The small molecule below binds the protein below.
Small molecule (SMILES): CC(=O)N[C@@H]1[C@@H](O)[C@H](O)[C@@H](CO)O[C@H]1O

Binding-site contacts:
Ligand atom C8 contacts residue ASN927 of chain 1.A at 4.2 Å.
Ligand atom C5 contacts residue ASN927 of chain 1.A at 3.6 Å.
Ligand atom O5 contacts residue ASN927 of chain 1.A at 2.3 Å (h-bond).
Ligand atom C1 contacts residue ASN927 of chain 1.A at 1.4 Å.
Ligand atom N2 contacts residue ASN927 of chain 1.A at 2.9 Å (h-bond).
Ligand atom C2 contacts residue ASN927 of chain 1.A at 2.6 Å.
Ligand atom C7 contacts residue ASN927 of chain 1.A at 4.1 Å.
Ligand atom C4 contacts residue ASN927 of chain 1.A at 4.3 Å.
Ligand atom C3 contacts residue ASN927 of chain 1.A at 3.9 Å.

Sequence of chain 1.A:
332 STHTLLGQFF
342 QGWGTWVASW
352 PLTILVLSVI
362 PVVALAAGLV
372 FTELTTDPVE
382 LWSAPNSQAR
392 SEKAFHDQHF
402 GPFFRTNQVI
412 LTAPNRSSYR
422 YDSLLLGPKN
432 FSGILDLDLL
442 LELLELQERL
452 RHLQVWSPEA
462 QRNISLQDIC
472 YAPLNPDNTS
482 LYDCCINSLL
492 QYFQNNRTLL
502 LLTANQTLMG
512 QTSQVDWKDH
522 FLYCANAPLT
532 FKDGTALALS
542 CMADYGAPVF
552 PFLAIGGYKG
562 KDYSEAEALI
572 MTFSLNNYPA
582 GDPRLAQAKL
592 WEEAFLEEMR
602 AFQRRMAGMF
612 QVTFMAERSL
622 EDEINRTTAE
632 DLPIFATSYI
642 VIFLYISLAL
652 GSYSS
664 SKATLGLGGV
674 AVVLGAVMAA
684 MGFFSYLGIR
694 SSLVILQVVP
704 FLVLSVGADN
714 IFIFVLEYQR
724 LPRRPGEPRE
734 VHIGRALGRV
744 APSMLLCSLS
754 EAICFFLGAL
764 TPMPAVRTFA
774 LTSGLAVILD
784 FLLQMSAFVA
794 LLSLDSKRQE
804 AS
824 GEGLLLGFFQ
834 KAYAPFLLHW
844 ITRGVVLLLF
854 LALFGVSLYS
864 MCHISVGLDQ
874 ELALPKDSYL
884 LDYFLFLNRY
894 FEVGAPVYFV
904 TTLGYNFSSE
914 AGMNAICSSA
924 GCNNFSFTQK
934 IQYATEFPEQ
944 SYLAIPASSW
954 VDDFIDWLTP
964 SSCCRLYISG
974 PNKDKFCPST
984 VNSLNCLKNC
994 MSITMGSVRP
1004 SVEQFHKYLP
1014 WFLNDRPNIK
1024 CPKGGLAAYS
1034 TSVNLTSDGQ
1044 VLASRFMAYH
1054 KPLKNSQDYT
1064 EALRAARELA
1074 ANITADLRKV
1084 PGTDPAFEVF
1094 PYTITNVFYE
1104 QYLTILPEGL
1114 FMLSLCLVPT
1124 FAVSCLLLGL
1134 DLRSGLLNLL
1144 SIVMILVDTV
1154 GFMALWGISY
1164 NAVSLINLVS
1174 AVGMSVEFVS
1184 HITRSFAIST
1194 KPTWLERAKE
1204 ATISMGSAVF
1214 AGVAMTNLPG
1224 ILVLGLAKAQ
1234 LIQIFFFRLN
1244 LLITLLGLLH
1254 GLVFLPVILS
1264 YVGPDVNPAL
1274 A